Sequence of chain 1.F:
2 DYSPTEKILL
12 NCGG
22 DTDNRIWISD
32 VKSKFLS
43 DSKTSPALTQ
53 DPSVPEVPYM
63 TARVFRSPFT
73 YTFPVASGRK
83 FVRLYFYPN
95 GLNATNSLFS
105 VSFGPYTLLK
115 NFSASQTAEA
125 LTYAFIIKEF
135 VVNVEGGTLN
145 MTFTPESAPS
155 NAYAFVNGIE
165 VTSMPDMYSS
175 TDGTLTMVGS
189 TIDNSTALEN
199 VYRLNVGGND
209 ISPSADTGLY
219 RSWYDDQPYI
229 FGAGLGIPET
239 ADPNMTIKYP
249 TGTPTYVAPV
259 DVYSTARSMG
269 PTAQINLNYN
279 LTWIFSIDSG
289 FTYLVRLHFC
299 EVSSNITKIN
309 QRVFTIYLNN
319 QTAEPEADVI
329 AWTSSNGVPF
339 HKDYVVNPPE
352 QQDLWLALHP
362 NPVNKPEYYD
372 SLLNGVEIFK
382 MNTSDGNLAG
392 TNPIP

Binding-site contacts:
Ligand atom O6 contacts residue ASN318 of chain 1.F at 3.1 Å (h-bond).
Ligand atom C8 contacts residue ASN278 of chain 1.F at 4.3 Å.
Ligand atom C8 contacts residue TYR315 of chain 1.F at 4.4 Å (hydrophobic).
Ligand atom C6 contacts residue TYR315 of chain 1.F at 3.8 Å (hydrophobic).
Ligand atom O5 contacts residue ASN278 of chain 1.F at 2.7 Å (h-bond).
Ligand atom C6 contacts residue ASN318 of chain 1.F at 3.3 Å.
Ligand atom C8 contacts residue ASN318 of chain 1.F at 4.2 Å.
Ligand atom C8 contacts residue THR320 of chain 1.F at 4.2 Å.
Ligand atom C1 contacts residue ASN278 of chain 1.F at 1.9 Å.
Ligand atom C7 contacts residue ASN278 of chain 1.F at 3.6 Å.
Ligand atom C8 contacts residue TYR277 of chain 1.F at 4.1 Å (hydrophobic).
Ligand atom C2 contacts residue ASN278 of chain 1.F at 2.9 Å.
Ligand atom C8 contacts residue ASN276 of chain 1.F at 3.6 Å.
Ligand atom N2 contacts residue ASN278 of chain 1.F at 3.2 Å (h-bond).
Ligand atom C3 contacts residue ASN278 of chain 1.F at 4.3 Å.
Ligand atom C5 contacts residue TYR315 of chain 1.F at 4.2 Å (hydrophobic).
Ligand atom O7 contacts residue ASN278 of chain 1.F at 3.6 Å (h-bond).
Ligand atom O5 contacts residue TYR315 of chain 1.F at 4.1 Å.
Ligand atom C5 contacts residue ASN278 of chain 1.F at 4.1 Å.
Ligand atom C1 contacts residue TYR315 of chain 1.F at 4.4 Å (hydrophobic).

The small molecule below binds the protein below.
Small molecule (SMILES): CC(=O)N[C@H]1[C@H](O[C@H]2[C@H](O)[C@@H](NC(C)=O)CO[C@@H]2CO)O[C@H](CO)[C@@H](O)[C@@H]1O